Sequence of chain 1.B:
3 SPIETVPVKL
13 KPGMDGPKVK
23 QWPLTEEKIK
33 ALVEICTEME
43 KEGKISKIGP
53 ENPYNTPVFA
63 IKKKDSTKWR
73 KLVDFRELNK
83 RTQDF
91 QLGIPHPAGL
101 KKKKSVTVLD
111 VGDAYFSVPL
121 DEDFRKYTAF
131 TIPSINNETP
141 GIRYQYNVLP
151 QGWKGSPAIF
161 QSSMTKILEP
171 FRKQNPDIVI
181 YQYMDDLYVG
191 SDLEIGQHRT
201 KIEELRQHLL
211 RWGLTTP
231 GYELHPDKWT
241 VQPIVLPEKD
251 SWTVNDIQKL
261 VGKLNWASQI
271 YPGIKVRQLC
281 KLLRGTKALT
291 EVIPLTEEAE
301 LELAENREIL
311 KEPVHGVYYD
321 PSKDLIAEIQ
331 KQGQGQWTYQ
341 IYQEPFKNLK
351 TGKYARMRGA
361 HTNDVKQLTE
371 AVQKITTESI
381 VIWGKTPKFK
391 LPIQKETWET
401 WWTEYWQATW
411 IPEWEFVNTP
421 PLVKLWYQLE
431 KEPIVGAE

Binding-site contacts:
Ligand atom O1 contacts residue LEU100 of chain 1.A at 3.5 Å.
Ligand atom O2 contacts residue GLU138 of chain 1.B at 3.4 Å.
Ligand atom C2 contacts residue LYS101 of chain 1.A at 3.4 Å.
Ligand atom C14 contacts residue TYR188 of chain 1.A at 4.0 Å (hydrophobic).
Ligand atom O13 contacts residue VAL106 of chain 1.A at 3.8 Å.
Ligand atom C8 contacts residue TRP229 of chain 1.A at 4.0 Å (hydrophobic).
Ligand atom C3 contacts residue PRO236 of chain 1.A at 3.8 Å (hydrophobic).
Ligand atom C3 contacts residue TYR318 of chain 1.A at 3.5 Å (hydrophobic).
Ligand atom C12 contacts residue TYR188 of chain 1.A at 3.1 Å (hydrophobic).
Ligand atom N contacts residue LEU100 of chain 1.A at 3.5 Å.
Ligand atom C1A contacts residue VAL106 of chain 1.A at 4.1 Å (hydrophobic).
Ligand atom O1 contacts residue TYR181 of chain 1.A at 4.1 Å.
Ligand atom C3 contacts residue HIS235 of chain 1.A at 3.9 Å.
Ligand atom N6 contacts residue TYR188 of chain 1.A at 4.1 Å.
Ligand atom C9 contacts residue TYR181 of chain 1.A at 3.6 Å (hydrophobic).
Ligand atom N1 contacts residue LYS101 of chain 1.A at 4.1 Å.
Ligand atom C2 contacts residue LYS103 of chain 1.A at 4.0 Å.
Ligand atom N1 contacts residue LYS103 of chain 1.A at 4.2 Å.
Ligand atom N contacts residue GLU138 of chain 1.B at 3.4 Å.
Ligand atom C10 contacts residue LEU100 of chain 1.A at 3.7 Å (hydrophobic).
Ligand atom C5 contacts residue VAL106 of chain 1.A at 4.0 Å (hydrophobic).
Ligand atom C3 contacts residue VAL106 of chain 1.A at 4.1 Å (hydrophobic).
Ligand atom O2 contacts residue LEU100 of chain 1.A at 4.2 Å.
Ligand atom N contacts residue TYR181 of chain 1.A at 3.6 Å.
Ligand atom O13 contacts residue PHE227 of chain 1.A at 3.6 Å.
Ligand atom C4 contacts residue VAL106 of chain 1.A at 3.9 Å (hydrophobic).
Ligand atom C6A contacts residue LEU100 of chain 1.A at 4.1 Å (hydrophobic).
Ligand atom C4 contacts residue TYR318 of chain 1.A at 3.5 Å (hydrophobic).
Ligand atom C8 contacts residue TYR181 of chain 1.A at 3.4 Å (hydrophobic).
Ligand atom O13 contacts residue LEU234 of chain 1.A at 3.9 Å.
Ligand atom O2 contacts residue TYR181 of chain 1.A at 3.3 Å.
Ligand atom C15 contacts residue VAL179 of chain 1.A at 3.6 Å (hydrophobic).
Ligand atom O1 contacts residue GLU138 of chain 1.B at 2.8 Å.
Ligand atom O2 contacts residue PRO95 of chain 1.A at 3.3 Å.
Ligand atom C1A contacts residue LEU100 of chain 1.A at 4.1 Å (hydrophobic).
Ligand atom C9 contacts residue LEU100 of chain 1.A at 3.6 Å (hydrophobic).
Ligand atom C4A contacts residue VAL106 of chain 1.A at 3.9 Å (hydrophobic).
Ligand atom C7 contacts residue TYR181 of chain 1.A at 3.9 Å (hydrophobic).
Ligand atom C4 contacts residue HIS235 of chain 1.A at 3.9 Å.
Ligand atom C11 contacts residue LEU100 of chain 1.A at 4.0 Å (hydrophobic).

Sequence of chain 1.A:
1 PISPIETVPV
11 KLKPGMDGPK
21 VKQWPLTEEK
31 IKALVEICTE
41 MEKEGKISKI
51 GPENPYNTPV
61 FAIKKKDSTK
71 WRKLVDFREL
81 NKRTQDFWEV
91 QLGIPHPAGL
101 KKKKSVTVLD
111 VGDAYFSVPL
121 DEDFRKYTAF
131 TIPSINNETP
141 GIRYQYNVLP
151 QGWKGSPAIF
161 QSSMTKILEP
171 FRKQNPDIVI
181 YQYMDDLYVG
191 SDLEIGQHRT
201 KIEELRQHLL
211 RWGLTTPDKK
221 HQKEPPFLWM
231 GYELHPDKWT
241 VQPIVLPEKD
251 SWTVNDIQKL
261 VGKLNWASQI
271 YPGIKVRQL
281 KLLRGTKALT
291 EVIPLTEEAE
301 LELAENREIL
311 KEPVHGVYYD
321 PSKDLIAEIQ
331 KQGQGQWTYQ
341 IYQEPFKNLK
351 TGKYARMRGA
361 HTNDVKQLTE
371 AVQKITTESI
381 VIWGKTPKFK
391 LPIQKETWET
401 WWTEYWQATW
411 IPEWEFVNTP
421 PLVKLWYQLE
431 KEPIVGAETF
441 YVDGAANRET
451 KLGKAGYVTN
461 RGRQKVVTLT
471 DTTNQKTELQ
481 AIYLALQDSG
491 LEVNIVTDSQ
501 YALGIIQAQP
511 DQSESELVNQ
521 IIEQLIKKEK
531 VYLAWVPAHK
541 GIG

This protein binds this small molecule.
Small molecule (SMILES): CCN1c2cc([N+](=O)[O-])ccc2N(C)C(=O)c2cccnc21